Sequence of chain 1.B:
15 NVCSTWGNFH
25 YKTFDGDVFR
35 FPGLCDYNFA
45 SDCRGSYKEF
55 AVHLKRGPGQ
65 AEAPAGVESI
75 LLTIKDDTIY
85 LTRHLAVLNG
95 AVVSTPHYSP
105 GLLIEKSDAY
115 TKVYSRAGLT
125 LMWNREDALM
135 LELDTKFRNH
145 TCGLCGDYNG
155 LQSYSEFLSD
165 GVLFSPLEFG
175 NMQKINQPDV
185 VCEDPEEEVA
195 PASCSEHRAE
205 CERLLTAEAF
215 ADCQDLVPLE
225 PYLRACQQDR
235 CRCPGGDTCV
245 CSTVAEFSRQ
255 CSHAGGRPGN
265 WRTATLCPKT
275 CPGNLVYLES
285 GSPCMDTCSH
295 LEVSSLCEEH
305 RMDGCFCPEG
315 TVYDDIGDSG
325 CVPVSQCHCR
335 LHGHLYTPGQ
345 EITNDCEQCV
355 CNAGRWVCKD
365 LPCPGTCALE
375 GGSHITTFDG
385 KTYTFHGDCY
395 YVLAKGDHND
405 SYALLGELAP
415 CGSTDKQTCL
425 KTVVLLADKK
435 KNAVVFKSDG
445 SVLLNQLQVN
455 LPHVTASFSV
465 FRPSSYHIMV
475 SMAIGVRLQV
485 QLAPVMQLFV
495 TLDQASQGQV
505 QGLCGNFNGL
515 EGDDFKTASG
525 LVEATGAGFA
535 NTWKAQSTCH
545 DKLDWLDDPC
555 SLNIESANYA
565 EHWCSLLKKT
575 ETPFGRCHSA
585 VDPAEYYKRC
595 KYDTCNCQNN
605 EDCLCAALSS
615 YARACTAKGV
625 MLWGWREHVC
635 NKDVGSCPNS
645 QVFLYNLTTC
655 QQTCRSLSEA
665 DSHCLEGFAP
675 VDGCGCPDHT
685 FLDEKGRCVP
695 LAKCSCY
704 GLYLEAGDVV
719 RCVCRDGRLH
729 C

Binding-site contacts:
Ligand atom C8 contacts residue ASN650 of chain 1.B at 4.1 Å.
Ligand atom C2 contacts residue ASN650 of chain 1.B at 2.5 Å.
Ligand atom C3 contacts residue ASP682 of chain 1.B at 3.5 Å.
Ligand atom N2 contacts residue ASN650 of chain 1.B at 3.3 Å (h-bond).
Ligand atom O3 contacts residue ASN650 of chain 1.B at 3.9 Å.
Ligand atom C2 contacts residue ASP682 of chain 1.B at 4.2 Å.
Ligand atom C5 contacts residue TRP627 of chain 1.B at 4.5 Å (hydrophobic).
Ligand atom O4 contacts residue ASP682 of chain 1.B at 2.4 Å (salt-bridge).
Ligand atom C5 contacts residue ASN650 of chain 1.B at 3.7 Å.
Ligand atom O5 contacts residue ASN650 of chain 1.B at 2.4 Å (h-bond).
Ligand atom C1 contacts residue ASN650 of chain 1.B at 1.4 Å.
Ligand atom O6 contacts residue TRP627 of chain 1.B at 4.2 Å.
Ligand atom C7 contacts residue ASN650 of chain 1.B at 4.0 Å.
Ligand atom C6 contacts residue TRP627 of chain 1.B at 3.6 Å (hydrophobic).
Ligand atom C7 contacts residue ASP682 of chain 1.B at 4.0 Å.
Ligand atom O7 contacts residue ASP682 of chain 1.B at 4.1 Å.
Ligand atom C4 contacts residue ASN650 of chain 1.B at 4.2 Å.
Ligand atom C4 contacts residue ASP682 of chain 1.B at 3.4 Å.
Ligand atom N2 contacts residue ASP682 of chain 1.B at 3.5 Å (salt-bridge).
Ligand atom C3 contacts residue ASN650 of chain 1.B at 3.7 Å.
Ligand atom O5 contacts residue TRP627 of chain 1.B at 3.8 Å.

A small-molecule ligand and the protein it binds are described below.
Small molecule (SMILES): CC(=O)N[C@@H]1[C@@H](O)[C@H](O)[C@@H](CO)O[C@H]1O